A small-molecule ligand and the protein it binds are described below.
Small molecule (SMILES): CC(=O)N[C@H]1[C@H](O[C@H]2[C@H](O)[C@@H](NC(C)=O)CO[C@@H]2CO)O[C@H](CO)[C@@H](O)[C@@H]1O

Sequence of chain 1.A:
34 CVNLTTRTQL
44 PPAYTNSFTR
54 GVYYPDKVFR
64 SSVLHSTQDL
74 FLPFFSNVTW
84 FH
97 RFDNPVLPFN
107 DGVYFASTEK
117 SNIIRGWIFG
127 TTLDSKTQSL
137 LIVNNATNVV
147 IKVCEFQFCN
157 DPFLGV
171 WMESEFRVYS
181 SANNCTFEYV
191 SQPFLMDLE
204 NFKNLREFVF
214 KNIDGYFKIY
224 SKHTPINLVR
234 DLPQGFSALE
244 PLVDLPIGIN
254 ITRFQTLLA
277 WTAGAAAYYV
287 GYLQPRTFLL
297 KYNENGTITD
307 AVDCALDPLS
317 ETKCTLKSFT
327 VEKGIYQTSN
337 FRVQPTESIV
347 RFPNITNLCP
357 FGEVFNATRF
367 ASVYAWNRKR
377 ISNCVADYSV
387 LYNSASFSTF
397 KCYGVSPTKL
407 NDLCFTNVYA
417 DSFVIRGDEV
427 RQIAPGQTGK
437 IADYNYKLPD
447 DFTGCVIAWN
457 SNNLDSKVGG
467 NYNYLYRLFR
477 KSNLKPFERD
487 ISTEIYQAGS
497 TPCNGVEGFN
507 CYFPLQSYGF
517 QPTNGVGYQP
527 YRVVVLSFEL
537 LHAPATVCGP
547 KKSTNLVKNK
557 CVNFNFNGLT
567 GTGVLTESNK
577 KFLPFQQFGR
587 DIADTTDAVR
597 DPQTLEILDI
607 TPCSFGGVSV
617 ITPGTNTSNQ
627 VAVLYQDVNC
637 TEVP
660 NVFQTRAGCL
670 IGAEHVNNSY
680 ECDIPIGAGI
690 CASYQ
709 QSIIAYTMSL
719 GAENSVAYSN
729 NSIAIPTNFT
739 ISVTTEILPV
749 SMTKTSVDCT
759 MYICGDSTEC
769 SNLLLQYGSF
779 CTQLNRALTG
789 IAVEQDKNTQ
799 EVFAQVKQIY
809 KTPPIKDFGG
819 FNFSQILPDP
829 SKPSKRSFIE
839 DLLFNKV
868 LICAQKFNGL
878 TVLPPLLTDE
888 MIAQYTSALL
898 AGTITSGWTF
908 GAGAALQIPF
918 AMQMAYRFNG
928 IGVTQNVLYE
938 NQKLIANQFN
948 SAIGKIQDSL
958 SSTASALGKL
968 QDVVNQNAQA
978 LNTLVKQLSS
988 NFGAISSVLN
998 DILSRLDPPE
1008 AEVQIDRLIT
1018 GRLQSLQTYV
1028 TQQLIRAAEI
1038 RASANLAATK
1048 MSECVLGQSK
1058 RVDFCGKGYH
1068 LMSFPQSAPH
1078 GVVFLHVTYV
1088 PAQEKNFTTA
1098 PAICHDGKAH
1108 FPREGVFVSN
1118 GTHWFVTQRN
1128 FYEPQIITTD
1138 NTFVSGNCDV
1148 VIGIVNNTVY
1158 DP

Binding-site contacts:
Ligand atom O6 contacts residue SER822 of chain 1.A at 3.7 Å.
Ligand atom C1 contacts residue SER822 of chain 1.A at 3.4 Å.
Ligand atom C7 contacts residue ASN820 of chain 1.A at 3.5 Å.
Ligand atom C2 contacts residue ASN820 of chain 1.A at 2.5 Å.
Ligand atom C6 contacts residue SER822 of chain 1.A at 4.1 Å.
Ligand atom C8 contacts residue GLN823 of chain 1.A at 4.5 Å.
Ligand atom O5 contacts residue SER822 of chain 1.A at 3.3 Å (h-bond).
Ligand atom C6 contacts residue GLN823 of chain 1.A at 4.0 Å.
Ligand atom O5 contacts residue ASN820 of chain 1.A at 2.4 Å (h-bond).
Ligand atom C5 contacts residue SER822 of chain 1.A at 3.4 Å.
Ligand atom C1 contacts residue ASN820 of chain 1.A at 1.5 Å.
Ligand atom O6 contacts residue GLN823 of chain 1.A at 2.9 Å (h-bond).
Ligand atom C5 contacts residue ASN820 of chain 1.A at 3.7 Å.
Ligand atom N2 contacts residue ASN820 of chain 1.A at 3.0 Å (h-bond).
Ligand atom C3 contacts residue ASN820 of chain 1.A at 3.9 Å.
Ligand atom O7 contacts residue ASN820 of chain 1.A at 3.7 Å.
Ligand atom C4 contacts residue ASN820 of chain 1.A at 4.3 Å.